Binding-site contacts:
Ligand atom C5 contacts residue NAP1 of chain 1.R at 3.3 Å.
Ligand atom C9 contacts residue SER223 of chain 1.D at 3.2 Å.
Ligand atom CL15 contacts residue MET186 of chain 1.D at 4.0 Å.
Ligand atom C2 contacts residue NAP1 of chain 1.R at 3.5 Å.
Ligand atom O17 contacts residue LYS190 of chain 1.D at 4.0 Å.
Ligand atom CL16 contacts residue ALA121 of chain 1.D at 3.7 Å.
Ligand atom C4 contacts residue NAP1 of chain 1.R at 3.4 Å.
Ligand atom CL15 contacts residue LEU128 of chain 1.D at 3.6 Å.
Ligand atom C12 contacts residue LEU128 of chain 1.D at 4.0 Å (hydrophobic).
Ligand atom C9 contacts residue ALA121 of chain 1.D at 4.0 Å (hydrophobic).
Ligand atom C8 contacts residue NAP1 of chain 1.R at 3.7 Å.
Ligand atom C3 contacts residue NAP1 of chain 1.R at 3.3 Å.
Ligand atom C3 contacts residue ALA224 of chain 1.D at 3.9 Å (hydrophobic).
Ligand atom O7 contacts residue SER223 of chain 1.D at 3.9 Å.
Ligand atom C13 contacts residue VAL227 of chain 1.D at 3.7 Å (hydrophobic).
Ligand atom O7 contacts residue NAP1 of chain 1.R at 3.2 Å (h-bond).
Ligand atom C11 contacts residue MET186 of chain 1.D at 3.7 Å (hydrophobic).
Ligand atom C10 contacts residue SER223 of chain 1.D at 3.5 Å.
Ligand atom C8 contacts residue SER223 of chain 1.D at 3.5 Å.
Ligand atom C4 contacts residue VAL227 of chain 1.D at 3.9 Å (hydrophobic).
Ligand atom C1 contacts residue TYR173 of chain 1.D at 3.9 Å (hydrophobic).
Ligand atom O17 contacts residue TYR183 of chain 1.D at 2.5 Å (h-bond).
Ligand atom C1 contacts residue TYR183 of chain 1.D at 3.4 Å (hydrophobic).
Ligand atom C10 contacts residue ALA121 of chain 1.D at 3.5 Å (hydrophobic).
Ligand atom C3 contacts residue PHE230 of chain 1.D at 4.0 Å (hydrophobic).
Ligand atom CL15 contacts residue ALA123 of chain 1.D at 3.2 Å.
Ligand atom CL15 contacts residue PHE122 of chain 1.D at 3.9 Å.
Ligand atom C6 contacts residue NAP1 of chain 1.R at 3.4 Å.
Ligand atom CL16 contacts residue SER223 of chain 1.D at 3.4 Å.
Ligand atom C1 contacts residue NAP1 of chain 1.R at 3.5 Å.
Ligand atom CL14 contacts residue TYR173 of chain 1.D at 3.5 Å.
Ligand atom CL14 contacts residue PHE230 of chain 1.D at 4.0 Å.
Ligand atom C4 contacts residue ALA224 of chain 1.D at 3.7 Å (hydrophobic).
Ligand atom C12 contacts residue MET186 of chain 1.D at 4.0 Å (hydrophobic).
Ligand atom O17 contacts residue NAP1 of chain 1.R at 2.5 Å (h-bond).
Ligand atom C6 contacts residue TYR183 of chain 1.D at 3.4 Å (hydrophobic).
Ligand atom C3 contacts residue VAL227 of chain 1.D at 3.7 Å (hydrophobic).
Ligand atom C9 contacts residue NAP1 of chain 1.R at 4.0 Å.
Ligand atom CL16 contacts residue NAP1 of chain 1.R at 3.1 Å.
Ligand atom CL14 contacts residue NAP1 of chain 1.R at 3.7 Å.

Sequence of chain 1.D:
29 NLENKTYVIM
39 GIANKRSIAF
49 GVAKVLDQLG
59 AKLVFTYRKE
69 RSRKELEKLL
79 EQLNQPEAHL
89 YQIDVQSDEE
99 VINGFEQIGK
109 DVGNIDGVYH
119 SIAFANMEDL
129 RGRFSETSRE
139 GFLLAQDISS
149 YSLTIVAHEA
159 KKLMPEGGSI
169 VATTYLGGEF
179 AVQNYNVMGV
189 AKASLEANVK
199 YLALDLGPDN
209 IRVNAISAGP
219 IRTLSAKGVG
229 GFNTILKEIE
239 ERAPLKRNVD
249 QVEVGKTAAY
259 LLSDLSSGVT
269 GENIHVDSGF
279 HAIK

The protein below binds the small molecule below.
Small molecule (SMILES): Oc1cc(Cl)ccc1Oc1ccc(Cl)cc1Cl